This protein binds this small molecule.
Small molecule (SMILES): O=c1ccn([C@H]2C[C@H](O)[C@@H](CO)O2)c(=O)[nH]1

Binding-site contacts:
Ligand atom O4 contacts residue ARG218 of chain 1.A at 2.9 Å (salt-bridge).
Ligand atom C5 contacts residue PHE212 of chain 1.A at 3.7 Å (hydrophobic).
Ligand atom O4 contacts residue GLY142 of chain 1.A at 3.5 Å.
Ligand atom N1 contacts residue THR140 of chain 1.A at 3.8 Å.
Ligand atom C5 contacts residue SER141 of chain 1.A at 3.4 Å.
Ligand atom N3 contacts residue PHE212 of chain 1.A at 3.4 Å.
Ligand atom O4 contacts residue LEU272 of chain 1.A at 3.8 Å.
Ligand atom C5' contacts residue HIS35 of chain 1.B at 3.0 Å.
Ligand atom O5' contacts residue HIS35 of chain 1.B at 2.8 Å (h-bond).
Ligand atom C4 contacts residue SER141 of chain 1.A at 3.7 Å.
Ligand atom N1 contacts residue SER141 of chain 1.A at 3.9 Å.
Ligand atom N3 contacts residue GLN216 of chain 1.A at 3.2 Å (h-bond).
Ligand atom N3 contacts residue GLY142 of chain 1.A at 3.9 Å.
Ligand atom C3' contacts residue SO41 of chain 1.C at 3.8 Å.
Ligand atom O2 contacts residue MET248 of chain 1.A at 3.7 Å.
Ligand atom C5 contacts residue GLY142 of chain 1.A at 3.5 Å.
Ligand atom C4 contacts residue GLN216 of chain 1.A at 3.9 Å.
Ligand atom C2 contacts residue GLN216 of chain 1.A at 3.8 Å.
Ligand atom N3 contacts residue ILE246 of chain 1.A at 3.7 Å.
Ligand atom C1' contacts residue THR140 of chain 1.A at 3.2 Å.
Ligand atom C4' contacts residue SO41 of chain 1.C at 3.9 Å.
Ligand atom O3' contacts residue MET109 of chain 1.A at 3.4 Å.
Ligand atom O4' contacts residue THR140 of chain 1.A at 2.8 Å (h-bond).
Ligand atom C6 contacts residue SER141 of chain 1.A at 3.6 Å.
Ligand atom C2' contacts residue SO41 of chain 1.C at 3.8 Å.
Ligand atom C4 contacts residue GLY142 of chain 1.A at 3.4 Å.
Ligand atom O4' contacts residue SO41 of chain 1.C at 3.2 Å (h-bond).
Ligand atom O3' contacts residue SO41 of chain 1.C at 3.0 Å (h-bond).
Ligand atom C2 contacts residue PHE212 of chain 1.A at 3.6 Å (hydrophobic).
Ligand atom O4 contacts residue GLN216 of chain 1.A at 3.6 Å.
Ligand atom C2' contacts residue THR140 of chain 1.A at 3.9 Å.
Ligand atom O3' contacts residue GLU249 of chain 1.A at 3.0 Å (salt-bridge).
Ligand atom O5' contacts residue PHE212 of chain 1.A at 3.5 Å.
Ligand atom C5' contacts residue PHE212 of chain 1.A at 3.5 Å (hydrophobic).
Ligand atom O2 contacts residue GLU247 of chain 1.A at 3.3 Å.
Ligand atom C6 contacts residue THR140 of chain 1.A at 3.4 Å.
Ligand atom C1' contacts residue SO41 of chain 1.C at 3.5 Å.
Ligand atom O5' contacts residue TYR34 of chain 1.B at 3.8 Å.
Ligand atom C4 contacts residue PHE212 of chain 1.A at 3.4 Å (hydrophobic).
Ligand atom O2 contacts residue GLN216 of chain 1.A at 3.2 Å (h-bond).

Sequence of chain 1.B:
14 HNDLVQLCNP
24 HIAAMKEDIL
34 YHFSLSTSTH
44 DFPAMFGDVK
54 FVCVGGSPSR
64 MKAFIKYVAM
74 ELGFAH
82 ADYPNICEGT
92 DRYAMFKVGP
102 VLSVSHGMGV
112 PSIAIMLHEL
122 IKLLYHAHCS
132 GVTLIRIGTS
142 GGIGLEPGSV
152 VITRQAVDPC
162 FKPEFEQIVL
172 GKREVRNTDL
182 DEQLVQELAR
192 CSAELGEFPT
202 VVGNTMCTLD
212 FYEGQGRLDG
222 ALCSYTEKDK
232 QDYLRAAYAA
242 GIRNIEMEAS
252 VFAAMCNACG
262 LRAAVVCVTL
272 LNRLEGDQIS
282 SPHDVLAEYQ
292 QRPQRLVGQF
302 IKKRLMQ

Sequence of chain 1.A:
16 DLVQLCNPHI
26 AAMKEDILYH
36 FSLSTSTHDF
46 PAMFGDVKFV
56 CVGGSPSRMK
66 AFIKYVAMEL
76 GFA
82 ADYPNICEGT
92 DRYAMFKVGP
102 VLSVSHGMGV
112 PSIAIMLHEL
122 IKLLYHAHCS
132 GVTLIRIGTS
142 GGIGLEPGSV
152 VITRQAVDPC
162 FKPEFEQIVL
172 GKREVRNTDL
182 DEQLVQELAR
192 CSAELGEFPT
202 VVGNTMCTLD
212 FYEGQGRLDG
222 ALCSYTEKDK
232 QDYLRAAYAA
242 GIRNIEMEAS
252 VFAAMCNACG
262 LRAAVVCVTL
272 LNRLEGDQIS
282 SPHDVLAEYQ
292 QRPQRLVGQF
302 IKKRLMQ